Sequence of chain 1.C:
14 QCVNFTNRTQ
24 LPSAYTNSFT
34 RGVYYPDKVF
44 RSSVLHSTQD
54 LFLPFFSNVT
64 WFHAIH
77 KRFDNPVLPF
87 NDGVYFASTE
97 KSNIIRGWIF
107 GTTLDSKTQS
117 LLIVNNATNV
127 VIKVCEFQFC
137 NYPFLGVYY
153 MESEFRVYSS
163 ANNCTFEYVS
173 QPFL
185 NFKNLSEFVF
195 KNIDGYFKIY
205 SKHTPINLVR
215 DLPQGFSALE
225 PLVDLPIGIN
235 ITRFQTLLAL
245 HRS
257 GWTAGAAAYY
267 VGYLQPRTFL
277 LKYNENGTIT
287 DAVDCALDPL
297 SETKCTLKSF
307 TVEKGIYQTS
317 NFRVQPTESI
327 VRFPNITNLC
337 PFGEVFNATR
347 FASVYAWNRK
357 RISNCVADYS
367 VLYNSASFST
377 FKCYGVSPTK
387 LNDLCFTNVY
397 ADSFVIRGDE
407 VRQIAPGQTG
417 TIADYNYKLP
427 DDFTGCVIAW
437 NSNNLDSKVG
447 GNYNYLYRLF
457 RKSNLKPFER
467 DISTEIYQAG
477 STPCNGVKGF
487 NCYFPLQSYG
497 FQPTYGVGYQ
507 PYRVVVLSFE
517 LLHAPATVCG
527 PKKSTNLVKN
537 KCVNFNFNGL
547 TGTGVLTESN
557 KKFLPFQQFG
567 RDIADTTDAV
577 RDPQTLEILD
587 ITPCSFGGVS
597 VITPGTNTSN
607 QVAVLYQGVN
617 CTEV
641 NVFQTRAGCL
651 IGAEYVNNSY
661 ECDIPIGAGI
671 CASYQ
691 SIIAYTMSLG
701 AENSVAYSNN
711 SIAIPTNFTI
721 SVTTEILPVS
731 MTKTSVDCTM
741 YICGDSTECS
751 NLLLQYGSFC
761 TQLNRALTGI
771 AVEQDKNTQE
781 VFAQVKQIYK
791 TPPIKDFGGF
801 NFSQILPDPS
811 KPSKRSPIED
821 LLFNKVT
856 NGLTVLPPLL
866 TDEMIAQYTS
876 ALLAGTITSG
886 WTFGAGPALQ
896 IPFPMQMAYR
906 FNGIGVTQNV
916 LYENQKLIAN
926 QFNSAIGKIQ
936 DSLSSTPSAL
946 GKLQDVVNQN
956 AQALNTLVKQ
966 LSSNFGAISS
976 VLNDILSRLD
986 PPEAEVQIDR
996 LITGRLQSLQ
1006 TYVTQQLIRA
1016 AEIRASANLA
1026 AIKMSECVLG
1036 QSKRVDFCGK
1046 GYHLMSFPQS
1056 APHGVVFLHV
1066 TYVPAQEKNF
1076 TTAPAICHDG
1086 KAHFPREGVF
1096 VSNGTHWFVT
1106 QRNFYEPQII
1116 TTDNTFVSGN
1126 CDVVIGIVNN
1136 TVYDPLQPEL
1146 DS

Binding-site contacts:
Ligand atom C5 contacts residue THR236 of chain 1.C at 4.0 Å.
Ligand atom C1 contacts residue THR236 of chain 1.C at 4.3 Å.
Ligand atom C2 contacts residue ASN234 of chain 1.C at 2.4 Å.
Ligand atom C6 contacts residue THR236 of chain 1.C at 4.2 Å.
Ligand atom C4 contacts residue ASN234 of chain 1.C at 4.2 Å.
Ligand atom O7 contacts residue ASN234 of chain 1.C at 3.3 Å (h-bond).
Ligand atom C5 contacts residue ASN234 of chain 1.C at 3.7 Å.
Ligand atom C8 contacts residue ASN234 of chain 1.C at 4.4 Å.
Ligand atom C7 contacts residue ASN234 of chain 1.C at 3.3 Å.
Ligand atom O6 contacts residue THR236 of chain 1.C at 4.5 Å.
Ligand atom C1 contacts residue THR108 of chain 1.C at 4.4 Å.
Ligand atom C1 contacts residue ASN234 of chain 1.C at 1.4 Å.
Ligand atom O6 contacts residue THR108 of chain 1.C at 4.2 Å.
Ligand atom O5 contacts residue THR236 of chain 1.C at 3.9 Å.
Ligand atom C3 contacts residue ASN234 of chain 1.C at 3.8 Å.
Ligand atom O5 contacts residue THR108 of chain 1.C at 3.9 Å.
Ligand atom N2 contacts residue ASN234 of chain 1.C at 2.9 Å (h-bond).
Ligand atom O5 contacts residue ASN234 of chain 1.C at 2.4 Å (h-bond).

The protein below binds the small molecule below.
Small molecule (SMILES): CC(=O)N[C@@H]1[C@@H](O)[C@H](O)[C@@H](CO)O[C@H]1O